Sequence of chain 1.A:
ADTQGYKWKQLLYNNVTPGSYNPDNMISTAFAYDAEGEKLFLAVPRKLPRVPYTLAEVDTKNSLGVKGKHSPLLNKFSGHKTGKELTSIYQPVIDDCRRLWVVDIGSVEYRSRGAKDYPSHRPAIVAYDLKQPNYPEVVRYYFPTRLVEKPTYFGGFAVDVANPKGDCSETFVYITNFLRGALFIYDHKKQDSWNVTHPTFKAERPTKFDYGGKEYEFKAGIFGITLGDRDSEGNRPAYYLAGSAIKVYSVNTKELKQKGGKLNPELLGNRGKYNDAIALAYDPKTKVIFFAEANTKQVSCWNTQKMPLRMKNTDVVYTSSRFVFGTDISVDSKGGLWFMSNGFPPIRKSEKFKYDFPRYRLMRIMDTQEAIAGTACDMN

Binding-site contacts:
Ligand atom CA contacts residue ASN342 of chain 1.A at 3.7 Å.
Ligand atom CH2 contacts residue GLN91 of chain 1.A at 3.5 Å.
Ligand atom CZ3 contacts residue THR327 of chain 1.A at 3.4 Å.
Ligand atom NE1 contacts residue PHE178 of chain 1.A at 4.1 Å.
Ligand atom NZ contacts residue PHE325 of chain 1.A at 3.4 Å.
Ligand atom OH contacts residue GLN91 of chain 1.A at 3.4 Å (h-bond).
Ligand atom CB contacts residue PHE344 of chain 1.A at 3.4 Å (hydrophobic).
Ligand atom CE3 contacts residue ILE278 of chain 1.A at 3.7 Å (hydrophobic).
Ligand atom CG contacts residue PHE223 of chain 1.A at 4.1 Å (hydrophobic).
Ligand atom CD1 contacts residue TYR90 of chain 1.A at 4.1 Å (hydrophobic).
Ligand atom NZ contacts residue PHE344 of chain 1.A at 2.8 Å (h-bond).
Ligand atom CZ3 contacts residue ILE278 of chain 1.A at 4.2 Å (hydrophobic).
Ligand atom CE3 contacts residue THR327 of chain 1.A at 3.1 Å.
Ligand atom CZ2 contacts residue PHE223 of chain 1.A at 3.8 Å (hydrophobic).
Ligand atom OH contacts residue THR29 of chain 1.A at 3.0 Å (h-bond).
Ligand atom CD2 contacts residue THR327 of chain 1.A at 4.1 Å.
Ligand atom NE1 contacts residue TYR90 of chain 1.A at 3.6 Å.
Ligand atom CH2 contacts residue TYR90 of chain 1.A at 4.1 Å (hydrophobic).
Ligand atom NE1 contacts residue PHE223 of chain 1.A at 3.9 Å.
Ligand atom CZ2 contacts residue GLY155 of chain 1.A at 3.7 Å.
Ligand atom CA contacts residue THR29 of chain 1.A at 3.6 Å.
Ligand atom OH contacts residue ASP328 of chain 1.A at 4.2 Å.
Ligand atom CZ2 contacts residue PHE154 of chain 1.A at 3.7 Å (hydrophobic).
Ligand atom OH contacts residue THR327 of chain 1.A at 2.2 Å (h-bond).
Ligand atom CE2 contacts residue TYR90 of chain 1.A at 4.0 Å (hydrophobic).
Ligand atom CE2 contacts residue PHE223 of chain 1.A at 3.6 Å (hydrophobic).
Ligand atom NZ contacts residue THR327 of chain 1.A at 2.8 Å (h-bond).
Ligand atom CZ2 contacts residue TYR90 of chain 1.A at 4.2 Å (hydrophobic).
Ligand atom CD2 contacts residue PHE223 of chain 1.A at 3.8 Å (hydrophobic).
Ligand atom CB contacts residue THR327 of chain 1.A at 4.0 Å.
Ligand atom CE2 contacts residue PHE154 of chain 1.A at 4.2 Å (hydrophobic).
Ligand atom NZ contacts residue ASN342 of chain 1.A at 2.9 Å (h-bond).
Ligand atom CB contacts residue PHE325 of chain 1.A at 4.1 Å (hydrophobic).
Ligand atom CZ3 contacts residue GLN91 of chain 1.A at 3.9 Å.
Ligand atom NE1 contacts residue PHE154 of chain 1.A at 4.0 Å.
Ligand atom CA contacts residue THR327 of chain 1.A at 3.5 Å.
Ligand atom CZ3 contacts residue THR29 of chain 1.A at 3.4 Å.
Ligand atom CD1 contacts residue PHE223 of chain 1.A at 4.0 Å (hydrophobic).
Ligand atom CA contacts residue PHE344 of chain 1.A at 3.1 Å (hydrophobic).
Ligand atom CE3 contacts residue THR29 of chain 1.A at 3.5 Å.

The protein below binds the small molecule below.
Small molecule (SMILES): NCCc1c[nH]c2ccc(O)cc12